Binding-site contacts:
Ligand atom C1 contacts residue HIS324 of chain 1.A at 4.2 Å.
Ligand atom O7 contacts residue ARG437 of chain 1.A at 3.9 Å.
Ligand atom C7 contacts residue ASN290 of chain 1.A at 4.0 Å.
Ligand atom C7 contacts residue ARG437 of chain 1.A at 4.1 Å.
Ligand atom C8 contacts residue ASN326 of chain 1.A at 4.4 Å.
Ligand atom O3 contacts residue ARG437 of chain 1.A at 4.1 Å.
Ligand atom O5 contacts residue ASN326 of chain 1.A at 2.5 Å (h-bond).
Ligand atom C8 contacts residue CYS291 of chain 1.A at 4.3 Å (hydrophobic).
Ligand atom O7 contacts residue ASN326 of chain 1.A at 3.2 Å (h-bond).
Ligand atom C8 contacts residue ASN290 of chain 1.A at 3.1 Å.
Ligand atom C3 contacts residue ASN326 of chain 1.A at 3.9 Å.
Ligand atom O3 contacts residue HIS324 of chain 1.A at 4.1 Å.
Ligand atom C7 contacts residue ASN326 of chain 1.A at 3.2 Å.
Ligand atom C2 contacts residue HIS324 of chain 1.A at 3.8 Å.
Ligand atom C2 contacts residue ASN326 of chain 1.A at 2.5 Å.
Ligand atom C4 contacts residue ASN326 of chain 1.A at 4.4 Å.
Ligand atom C1 contacts residue THR408 of chain 1.A at 4.0 Å.
Ligand atom N2 contacts residue ASN326 of chain 1.A at 2.9 Å (h-bond).
Ligand atom C7 contacts residue HIS324 of chain 1.A at 3.8 Å.
Ligand atom C1 contacts residue ASN326 of chain 1.A at 1.5 Å.
Ligand atom C8 contacts residue THR292 of chain 1.A at 3.6 Å.
Ligand atom O5 contacts residue THR408 of chain 1.A at 4.1 Å.
Ligand atom C3 contacts residue HIS324 of chain 1.A at 3.7 Å.
Ligand atom C8 contacts residue HIS324 of chain 1.A at 3.9 Å.
Ligand atom C8 contacts residue ARG437 of chain 1.A at 3.7 Å.
Ligand atom N2 contacts residue HIS324 of chain 1.A at 2.9 Å (h-bond).
Ligand atom C5 contacts residue ASN326 of chain 1.A at 3.8 Å.
Ligand atom O7 contacts residue ASN290 of chain 1.A at 3.9 Å.

The small molecule below binds the protein below.
Small molecule (SMILES): CC(=O)N[C@H]1[C@H](O[C@H]2[C@H](O)[C@@H](NC(C)=O)CO[C@@H]2CO)O[C@H](CO)[C@@H](O)[C@@H]1O

Sequence of chain 1.A:
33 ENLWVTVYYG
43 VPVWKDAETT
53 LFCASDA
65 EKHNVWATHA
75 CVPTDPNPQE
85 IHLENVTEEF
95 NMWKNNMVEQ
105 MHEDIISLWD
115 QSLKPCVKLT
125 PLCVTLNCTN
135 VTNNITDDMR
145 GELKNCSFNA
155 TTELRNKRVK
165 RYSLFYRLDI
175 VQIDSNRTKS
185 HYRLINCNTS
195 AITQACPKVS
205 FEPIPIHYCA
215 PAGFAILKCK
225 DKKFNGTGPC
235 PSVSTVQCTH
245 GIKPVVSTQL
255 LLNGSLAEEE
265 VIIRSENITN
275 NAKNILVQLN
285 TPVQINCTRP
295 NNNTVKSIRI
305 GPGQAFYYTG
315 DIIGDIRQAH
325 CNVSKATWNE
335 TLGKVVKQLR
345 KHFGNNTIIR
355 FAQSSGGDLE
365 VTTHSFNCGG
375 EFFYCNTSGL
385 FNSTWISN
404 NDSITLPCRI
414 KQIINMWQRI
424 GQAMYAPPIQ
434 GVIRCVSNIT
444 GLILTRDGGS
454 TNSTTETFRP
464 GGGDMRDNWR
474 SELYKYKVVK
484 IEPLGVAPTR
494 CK